Sequence of chain 1.A:
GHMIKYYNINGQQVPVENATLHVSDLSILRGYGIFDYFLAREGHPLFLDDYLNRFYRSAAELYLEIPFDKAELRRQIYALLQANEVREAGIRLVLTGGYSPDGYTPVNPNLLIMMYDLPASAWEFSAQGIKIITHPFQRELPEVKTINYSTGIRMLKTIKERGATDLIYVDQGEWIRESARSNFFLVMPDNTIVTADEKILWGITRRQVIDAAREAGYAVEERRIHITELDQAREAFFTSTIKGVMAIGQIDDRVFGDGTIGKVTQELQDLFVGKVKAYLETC

Sequence of chain 2.A:
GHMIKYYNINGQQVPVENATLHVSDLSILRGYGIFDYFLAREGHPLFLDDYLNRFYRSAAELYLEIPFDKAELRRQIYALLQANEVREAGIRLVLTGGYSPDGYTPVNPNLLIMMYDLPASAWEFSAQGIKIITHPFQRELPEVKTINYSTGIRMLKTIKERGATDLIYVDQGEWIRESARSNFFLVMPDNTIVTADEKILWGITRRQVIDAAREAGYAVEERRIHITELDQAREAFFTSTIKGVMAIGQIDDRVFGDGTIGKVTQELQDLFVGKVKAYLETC

Binding-site contacts:
Ligand atom O1P contacts residue GLY203 of chain 2.A at 3.5 Å.
Ligand atom O3 contacts residue ARG181 of chain 2.A at 3.8 Å.
Ligand atom N1 contacts residue LEU201 of chain 2.A at 3.7 Å.
Ligand atom O3 contacts residue TYR149 of chain 2.A at 2.5 Å (h-bond).
Ligand atom C4 contacts residue LYS145 of chain 2.A at 3.7 Å.
Ligand atom O4P contacts residue GLY203 of chain 2.A at 3.5 Å.
Ligand atom O contacts residue LYS145 of chain 2.A at 3.1 Å (salt-bridge).
Ligand atom O3P contacts residue SER240 of chain 2.A at 3.5 Å.
Ligand atom C4 contacts residue ARG181 of chain 2.A at 3.4 Å.
Ligand atom ND contacts residue ARG30 of chain 1.A at 3.4 Å (salt-bridge).
Ligand atom C3 contacts residue LYS145 of chain 2.A at 3.6 Å.
Ligand atom O contacts residue TYR37 of chain 2.A at 3.4 Å.
Ligand atom O3P contacts residue THR241 of chain 2.A at 3.5 Å (h-bond).
Ligand atom OG contacts residue ARG181 of chain 2.A at 3.4 Å (salt-bridge).
Ligand atom CB contacts residue ARG181 of chain 2.A at 3.6 Å.
Ligand atom N contacts residue ARG181 of chain 2.A at 2.9 Å (salt-bridge).
Ligand atom O1P contacts residue ILE204 of chain 2.A at 2.9 Å (h-bond).
Ligand atom P contacts residue THR241 of chain 2.A at 3.6 Å.
Ligand atom C5 contacts residue ARG181 of chain 2.A at 3.5 Å.
Ligand atom C3 contacts residue ARG181 of chain 2.A at 3.6 Å.
Ligand atom C2 contacts residue ALA180 of chain 2.A at 3.7 Å (hydrophobic).
Ligand atom C6 contacts residue ASN183 of chain 2.A at 3.7 Å.
Ligand atom O3P contacts residue THR205 of chain 2.A at 2.8 Å (h-bond).
Ligand atom OG contacts residue ARG30 of chain 1.A at 3.1 Å (salt-bridge).
Ligand atom O3 contacts residue LYS145 of chain 2.A at 3.1 Å (salt-bridge).
Ligand atom C3 contacts residue TYR149 of chain 2.A at 3.7 Å (hydrophobic).
Ligand atom C6 contacts residue GLU178 of chain 2.A at 3.7 Å.
Ligand atom C2A contacts residue ALA180 of chain 2.A at 3.2 Å (hydrophobic).
Ligand atom O3P contacts residue ILE204 of chain 2.A at 3.5 Å (h-bond).
Ligand atom C4A contacts residue LYS145 of chain 2.A at 3.2 Å.
Ligand atom O1P contacts residue ARG54 of chain 2.A at 2.9 Å (salt-bridge).
Ligand atom C6 contacts residue SER182 of chain 2.A at 3.7 Å.
Ligand atom O3 contacts residue ALA180 of chain 2.A at 3.7 Å.
Ligand atom O3P contacts residue GLY203 of chain 2.A at 3.8 Å.
Ligand atom P contacts residue ILE204 of chain 2.A at 3.7 Å.
Ligand atom C2A contacts residue ARG139 of chain 2.A at 3.5 Å.
Ligand atom O2P contacts residue THR241 of chain 2.A at 2.6 Å (h-bond).
Ligand atom N1 contacts residue GLU178 of chain 2.A at 2.9 Å (salt-bridge).
Ligand atom C4A contacts residue ARG181 of chain 2.A at 3.6 Å.
Ligand atom O contacts residue PHE35 of chain 2.A at 3.3 Å.

The protein below binds the small molecule below.
Small molecule (SMILES): Cc1ncc(COP(=O)(O)O)c(C/N=C2\CONC2=O)c1O